Sequence of chain 59.A:
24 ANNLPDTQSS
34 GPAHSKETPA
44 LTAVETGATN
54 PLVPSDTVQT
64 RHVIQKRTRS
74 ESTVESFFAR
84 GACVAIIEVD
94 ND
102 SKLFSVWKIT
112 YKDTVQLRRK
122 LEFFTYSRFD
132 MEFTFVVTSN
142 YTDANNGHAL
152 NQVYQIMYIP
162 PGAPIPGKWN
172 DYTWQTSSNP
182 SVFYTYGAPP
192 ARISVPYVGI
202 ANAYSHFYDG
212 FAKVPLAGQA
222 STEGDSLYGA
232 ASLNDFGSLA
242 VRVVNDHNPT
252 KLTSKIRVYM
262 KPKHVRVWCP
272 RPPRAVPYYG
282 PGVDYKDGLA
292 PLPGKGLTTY

Binding-site contacts:
Ligand atom C10 contacts residue TYR159 of chain 59.A at 3.5 Å (hydrophobic).
Ligand atom O3 contacts residue TYR112 of chain 59.A at 3.6 Å.
Ligand atom C20 contacts residue ILE194 of chain 59.A at 3.8 Å (hydrophobic).
Ligand atom C4 contacts residue MET132 of chain 59.A at 3.8 Å (hydrophobic).
Ligand atom C2 contacts residue PHE237 of chain 59.A at 3.6 Å (hydrophobic).
Ligand atom C6 contacts residue TYR112 of chain 59.A at 3.7 Å (hydrophobic).
Ligand atom O3 contacts residue PHE130 of chain 59.A at 3.6 Å.
Ligand atom C21 contacts residue SER128 of chain 59.A at 3.8 Å.
Ligand atom CL2 contacts residue ALA24 of chain 59.C at 3.5 Å.
Ligand atom O2 contacts residue VAL196 of chain 59.A at 3.4 Å.
Ligand atom C21 contacts residue HIS207 of chain 59.A at 3.6 Å.
Ligand atom C21 contacts residue TYR205 of chain 59.A at 3.8 Å (hydrophobic).
Ligand atom C5 contacts residue TYR112 of chain 59.A at 3.5 Å (hydrophobic).
Ligand atom C16 contacts residue ALA24 of chain 59.C at 3.8 Å (hydrophobic).
Ligand atom C20 contacts residue LEU240 of chain 59.A at 3.8 Å (hydrophobic).
Ligand atom O1 contacts residue ILE110 of chain 59.A at 3.7 Å.
Ligand atom C13 contacts residue MET132 of chain 59.A at 3.4 Å (hydrophobic).
Ligand atom C7 contacts residue MET132 of chain 59.A at 3.3 Å (hydrophobic).
Ligand atom C8 contacts residue MET132 of chain 59.A at 3.4 Å (hydrophobic).
Ligand atom C12 contacts residue PHE134 of chain 59.A at 3.8 Å (hydrophobic).
Ligand atom C9 contacts residue VAL199 of chain 59.A at 3.6 Å (hydrophobic).
Ligand atom C9 contacts residue PHE237 of chain 59.A at 3.7 Å (hydrophobic).
Ligand atom C19 contacts residue LEU240 of chain 59.A at 3.8 Å (hydrophobic).
Ligand atom C17 contacts residue TYR159 of chain 59.A at 3.7 Å (hydrophobic).
Ligand atom C16 contacts residue TYR159 of chain 59.A at 3.8 Å (hydrophobic).
Ligand atom CL2 contacts residue ILE25 of chain 59.C at 3.4 Å.
Ligand atom C1 contacts residue TYR205 of chain 59.A at 3.8 Å (hydrophobic).
Ligand atom C12 contacts residue ILE110 of chain 59.A at 3.8 Å (hydrophobic).
Ligand atom CL3 contacts residue PHE134 of chain 59.A at 3.8 Å.
Ligand atom C13 contacts residue ILE110 of chain 59.A at 3.7 Å (hydrophobic).
Ligand atom CL3 contacts residue LEU240 of chain 59.A at 3.8 Å.
Ligand atom O1 contacts residue PHE237 of chain 59.A at 3.8 Å.
Ligand atom C17 contacts residue ALA24 of chain 59.C at 3.7 Å (hydrophobic).
Ligand atom C14 contacts residue TYR159 of chain 59.A at 3.5 Å (hydrophobic).
Ligand atom O1 contacts residue MET132 of chain 59.A at 3.7 Å.
Ligand atom CL2 contacts residue TYR159 of chain 59.A at 3.6 Å.
Ligand atom C3 contacts residue MET132 of chain 59.A at 3.7 Å (hydrophobic).
Ligand atom C7 contacts residue PHE237 of chain 59.A at 3.5 Å (hydrophobic).
Ligand atom C13 contacts residue PHE134 of chain 59.A at 3.7 Å (hydrophobic).
Ligand atom C11 contacts residue ILE110 of chain 59.A at 3.8 Å (hydrophobic).

A protein and the small-molecule ligand that binds it are described below.
Small molecule (SMILES): COc1ccc(OCc2ccc(COc3c(Cl)cccc3Cl)cc2)c(Cl)c1

Sequence of chain 59.C:
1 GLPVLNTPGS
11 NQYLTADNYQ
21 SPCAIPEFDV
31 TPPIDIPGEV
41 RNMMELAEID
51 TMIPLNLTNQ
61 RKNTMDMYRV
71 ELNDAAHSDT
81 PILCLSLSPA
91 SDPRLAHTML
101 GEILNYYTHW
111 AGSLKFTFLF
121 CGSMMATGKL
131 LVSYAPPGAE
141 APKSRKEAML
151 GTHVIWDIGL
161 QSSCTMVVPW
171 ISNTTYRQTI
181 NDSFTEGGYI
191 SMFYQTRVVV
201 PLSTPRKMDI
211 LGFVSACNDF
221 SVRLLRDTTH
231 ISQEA